The small molecule below binds the protein below.
Small molecule (SMILES): CC(=O)N[C@@H]1[C@@H](O)[C@H](O)[C@@H](CO)O[C@H]1O

Binding-site contacts:
Ligand atom C5 contacts residue THR592 of chain 1.A at 3.8 Å.
Ligand atom O6 contacts residue THR592 of chain 1.A at 2.8 Å (h-bond).
Ligand atom C6 contacts residue THR592 of chain 1.A at 3.9 Å.
Ligand atom C5 contacts residue ASN590 of chain 1.A at 3.6 Å.
Ligand atom O5 contacts residue THR592 of chain 1.A at 3.1 Å (h-bond).
Ligand atom C3 contacts residue ASN590 of chain 1.A at 3.8 Å.
Ligand atom N2 contacts residue ASN590 of chain 1.A at 3.0 Å (h-bond).
Ligand atom C7 contacts residue ASN590 of chain 1.A at 3.4 Å.
Ligand atom O6 contacts residue GLU593 of chain 1.A at 3.3 Å (salt-bridge).
Ligand atom C8 contacts residue GLN618 of chain 1.A at 4.4 Å.
Ligand atom C1 contacts residue ASN590 of chain 1.A at 1.4 Å.
Ligand atom O5 contacts residue ASN590 of chain 1.A at 2.3 Å (h-bond).
Ligand atom O7 contacts residue ASN590 of chain 1.A at 3.3 Å (h-bond).
Ligand atom C6 contacts residue GLU593 of chain 1.A at 4.5 Å.
Ligand atom O5 contacts residue GLU593 of chain 1.A at 4.4 Å.
Ligand atom C2 contacts residue ASN590 of chain 1.A at 2.5 Å.
Ligand atom C1 contacts residue THR592 of chain 1.A at 3.7 Å.
Ligand atom C4 contacts residue ASN590 of chain 1.A at 4.2 Å.

Sequence of chain 1.A:
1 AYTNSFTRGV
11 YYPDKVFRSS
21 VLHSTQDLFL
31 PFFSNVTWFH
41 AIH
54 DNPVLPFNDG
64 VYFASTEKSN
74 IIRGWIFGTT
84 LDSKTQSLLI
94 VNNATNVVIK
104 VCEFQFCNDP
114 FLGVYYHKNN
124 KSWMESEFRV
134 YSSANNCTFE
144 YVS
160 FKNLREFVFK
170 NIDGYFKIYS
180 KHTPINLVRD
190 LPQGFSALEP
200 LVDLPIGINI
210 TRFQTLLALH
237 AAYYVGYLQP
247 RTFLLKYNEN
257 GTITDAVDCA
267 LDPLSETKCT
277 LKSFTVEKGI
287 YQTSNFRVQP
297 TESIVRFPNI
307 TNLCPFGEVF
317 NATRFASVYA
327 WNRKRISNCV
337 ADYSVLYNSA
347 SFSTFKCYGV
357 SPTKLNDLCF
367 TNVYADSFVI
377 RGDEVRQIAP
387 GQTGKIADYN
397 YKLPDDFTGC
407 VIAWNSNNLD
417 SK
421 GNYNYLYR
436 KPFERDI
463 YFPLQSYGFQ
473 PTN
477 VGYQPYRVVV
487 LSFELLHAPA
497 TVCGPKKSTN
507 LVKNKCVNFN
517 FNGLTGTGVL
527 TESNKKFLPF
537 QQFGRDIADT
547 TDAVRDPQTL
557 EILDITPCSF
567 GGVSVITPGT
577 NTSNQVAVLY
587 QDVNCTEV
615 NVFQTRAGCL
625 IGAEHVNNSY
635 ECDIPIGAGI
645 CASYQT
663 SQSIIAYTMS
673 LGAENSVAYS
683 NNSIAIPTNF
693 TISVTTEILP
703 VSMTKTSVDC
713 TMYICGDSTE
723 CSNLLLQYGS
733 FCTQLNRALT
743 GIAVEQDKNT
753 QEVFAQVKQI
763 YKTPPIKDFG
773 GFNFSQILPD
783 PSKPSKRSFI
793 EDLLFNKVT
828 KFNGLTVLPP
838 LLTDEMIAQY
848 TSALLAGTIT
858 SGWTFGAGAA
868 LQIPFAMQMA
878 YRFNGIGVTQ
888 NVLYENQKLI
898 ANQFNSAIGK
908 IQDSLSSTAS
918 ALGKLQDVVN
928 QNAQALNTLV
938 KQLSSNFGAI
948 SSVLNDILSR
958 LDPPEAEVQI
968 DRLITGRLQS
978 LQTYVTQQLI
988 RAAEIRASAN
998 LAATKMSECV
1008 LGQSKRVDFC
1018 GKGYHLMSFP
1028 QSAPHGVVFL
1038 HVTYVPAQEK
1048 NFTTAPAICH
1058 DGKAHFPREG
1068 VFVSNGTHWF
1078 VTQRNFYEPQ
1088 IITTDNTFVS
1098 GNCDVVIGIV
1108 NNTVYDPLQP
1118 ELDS